Sequence of chain 1.C:
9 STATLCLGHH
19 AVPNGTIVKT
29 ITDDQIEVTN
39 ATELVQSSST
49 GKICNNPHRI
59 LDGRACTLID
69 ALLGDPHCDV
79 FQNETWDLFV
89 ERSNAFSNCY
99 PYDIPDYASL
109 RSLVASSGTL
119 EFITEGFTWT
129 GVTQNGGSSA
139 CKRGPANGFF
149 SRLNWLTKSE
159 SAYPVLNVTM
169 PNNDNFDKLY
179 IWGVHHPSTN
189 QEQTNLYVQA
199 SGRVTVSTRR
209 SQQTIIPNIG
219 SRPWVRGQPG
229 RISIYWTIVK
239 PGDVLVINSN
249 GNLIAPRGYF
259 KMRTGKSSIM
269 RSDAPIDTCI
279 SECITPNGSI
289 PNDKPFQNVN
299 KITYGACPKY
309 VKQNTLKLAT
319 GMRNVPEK

Sequence of chain 1.A:
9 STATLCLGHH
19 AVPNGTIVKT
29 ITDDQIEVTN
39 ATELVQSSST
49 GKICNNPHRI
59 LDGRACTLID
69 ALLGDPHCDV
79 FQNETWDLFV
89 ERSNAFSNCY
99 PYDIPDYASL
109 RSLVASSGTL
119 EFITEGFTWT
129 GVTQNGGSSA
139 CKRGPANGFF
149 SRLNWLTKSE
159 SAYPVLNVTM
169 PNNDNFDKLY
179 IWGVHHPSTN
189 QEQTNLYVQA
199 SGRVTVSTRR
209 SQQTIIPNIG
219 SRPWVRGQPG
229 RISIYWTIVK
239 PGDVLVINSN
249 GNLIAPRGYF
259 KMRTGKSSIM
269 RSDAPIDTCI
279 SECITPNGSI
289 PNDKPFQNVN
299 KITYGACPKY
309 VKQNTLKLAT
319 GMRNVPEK

Binding-site contacts:
Ligand atom C6 contacts residue THR167 of chain 1.C at 2.9 Å.
Ligand atom C3 contacts residue TRP222 of chain 1.A at 4.2 Å (hydrophobic).
Ligand atom O5 contacts residue ASN165 of chain 1.C at 2.3 Å (h-bond).
Ligand atom C2 contacts residue SER219 of chain 1.A at 4.4 Å.
Ligand atom O7 contacts residue TRP222 of chain 1.A at 2.8 Å (h-bond).
Ligand atom C8 contacts residue THR167 of chain 1.C at 3.8 Å.
Ligand atom C6 contacts residue VAL244 of chain 1.C at 4.3 Å (hydrophobic).
Ligand atom C3 contacts residue ASN165 of chain 1.C at 3.8 Å.
Ligand atom C5 contacts residue TRP222 of chain 1.A at 4.2 Å (hydrophobic).
Ligand atom C7 contacts residue SER219 of chain 1.A at 4.0 Å.
Ligand atom C7 contacts residue TRP222 of chain 1.A at 4.0 Å (hydrophobic).
Ligand atom O7 contacts residue ASN165 of chain 1.C at 4.1 Å.
Ligand atom O7 contacts residue PRO221 of chain 1.A at 3.5 Å.
Ligand atom C7 contacts residue ASN165 of chain 1.C at 3.9 Å.
Ligand atom C4 contacts residue TRP222 of chain 1.A at 3.9 Å (hydrophobic).
Ligand atom C2 contacts residue ASN165 of chain 1.C at 2.4 Å.
Ligand atom C2 contacts residue TRP222 of chain 1.A at 3.8 Å (hydrophobic).
Ligand atom C5 contacts residue ASN165 of chain 1.C at 3.6 Å.
Ligand atom C8 contacts residue VAL242 of chain 1.C at 4.0 Å (hydrophobic).
Ligand atom C8 contacts residue SER219 of chain 1.A at 3.8 Å.
Ligand atom C6 contacts residue TRP222 of chain 1.A at 4.0 Å (hydrophobic).
Ligand atom N2 contacts residue SER219 of chain 1.A at 3.4 Å (h-bond).
Ligand atom O5 contacts residue TRP222 of chain 1.A at 3.7 Å.
Ligand atom O4 contacts residue TRP222 of chain 1.A at 3.9 Å.
Ligand atom O5 contacts residue THR167 of chain 1.C at 3.6 Å (h-bond).
Ligand atom O7 contacts residue ARG220 of chain 1.A at 4.4 Å.
Ligand atom C7 contacts residue PRO221 of chain 1.A at 4.4 Å (hydrophobic).
Ligand atom O3 contacts residue TRP222 of chain 1.A at 3.7 Å.
Ligand atom C4 contacts residue ASN165 of chain 1.C at 4.2 Å.
Ligand atom C1 contacts residue TRP222 of chain 1.A at 4.1 Å (hydrophobic).
Ligand atom O6 contacts residue TRP222 of chain 1.A at 4.0 Å.
Ligand atom C8 contacts residue PRO221 of chain 1.A at 4.5 Å (hydrophobic).
Ligand atom C1 contacts residue TRP222 of chain 1.A at 4.0 Å (hydrophobic).
Ligand atom N2 contacts residue ASN165 of chain 1.C at 2.8 Å (h-bond).
Ligand atom C1 contacts residue ASN165 of chain 1.C at 1.4 Å.
Ligand atom C1 contacts residue SER219 of chain 1.A at 4.2 Å.
Ligand atom O6 contacts residue THR167 of chain 1.C at 2.5 Å (h-bond).
Ligand atom C5 contacts residue THR167 of chain 1.C at 3.9 Å.

This protein binds this small molecule.
Small molecule (SMILES): CC(=O)N[C@H]1[C@H](O[C@H]2[C@H](O)[C@@H](NC(C)=O)CO[C@@H]2CO)O[C@H](CO)[C@@H](O[C@@H]2O[C@H](CO)[C@@H](O)[C@H](O[C@H]3O[C@H](CO)[C@@H](O)[C@H](O)[C@@H]3O)[C@@H]2O)[C@@H]1O